Sequence of chain 1.B:
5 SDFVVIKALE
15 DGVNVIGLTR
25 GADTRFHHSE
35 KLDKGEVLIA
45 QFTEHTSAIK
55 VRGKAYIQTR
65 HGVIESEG

Sequence of chain 1.A:
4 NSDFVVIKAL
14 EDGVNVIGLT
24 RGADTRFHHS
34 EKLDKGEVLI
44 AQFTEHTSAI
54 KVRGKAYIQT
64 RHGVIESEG

Binding-site contacts:
Ligand atom CB contacts residue SER51 of chain 1.A at 3.5 Å.
Ligand atom CD1 contacts residue GLN45 of chain 1.B at 3.6 Å.
Ligand atom N contacts residue THR23 of chain 1.A at 2.6 Å (h-bond).
Ligand atom CZ3 contacts residue GLY21 of chain 1.B at 3.6 Å.
Ligand atom OXT contacts residue HIS49 of chain 1.B at 3.8 Å.
Ligand atom CE2 contacts residue ALA44 of chain 1.B at 4.0 Å (hydrophobic).
Ligand atom N contacts residue ASP27 of chain 1.A at 3.3 Å (salt-bridge).
Ligand atom CA contacts residue THR28 of chain 1.A at 3.2 Å.
Ligand atom O contacts residue THR23 of chain 1.A at 3.9 Å.
Ligand atom C contacts residue THR47 of chain 1.B at 3.4 Å.
Ligand atom O contacts residue THR47 of chain 1.B at 3.6 Å (h-bond).
Ligand atom OXT contacts residue THR50 of chain 1.B at 2.8 Å (h-bond).
Ligand atom CD2 contacts residue THR50 of chain 1.B at 3.9 Å.
Ligand atom CB contacts residue THR28 of chain 1.A at 3.6 Å.
Ligand atom CZ2 contacts residue ILE53 of chain 1.B at 3.8 Å (hydrophobic).
Ligand atom CZ3 contacts residue HIS32 of chain 1.B at 3.8 Å.
Ligand atom CE3 contacts residue HIS32 of chain 1.B at 3.8 Å.
Ligand atom CZ2 contacts residue THR50 of chain 1.B at 3.9 Å.
Ligand atom CH2 contacts residue GLY21 of chain 1.B at 3.4 Å.
Ligand atom N contacts residue GLY25 of chain 1.A at 2.9 Å (h-bond).
Ligand atom CA contacts residue THR23 of chain 1.A at 3.7 Å.
Ligand atom NE1 contacts residue GLN45 of chain 1.B at 2.9 Å (h-bond).
Ligand atom O contacts residue SER51 of chain 1.A at 2.9 Å (h-bond).
Ligand atom CG contacts residue SER51 of chain 1.A at 3.9 Å.
Ligand atom CZ2 contacts residue ALA44 of chain 1.B at 4.0 Å (hydrophobic).
Ligand atom C contacts residue THR50 of chain 1.B at 3.9 Å.
Ligand atom NE1 contacts residue ALA44 of chain 1.B at 3.7 Å.
Ligand atom OXT contacts residue GLY25 of chain 1.A at 4.0 Å.
Ligand atom N contacts residue THR28 of chain 1.A at 2.8 Å (h-bond).
Ligand atom CB contacts residue THR23 of chain 1.A at 3.7 Å.
Ligand atom C contacts residue GLY25 of chain 1.A at 3.5 Å.
Ligand atom CD1 contacts residue SER51 of chain 1.A at 3.6 Å.
Ligand atom CA contacts residue SER51 of chain 1.A at 4.0 Å.
Ligand atom O contacts residue ARG24 of chain 1.A at 3.4 Å.
Ligand atom C contacts residue SER51 of chain 1.A at 3.5 Å.
Ligand atom CD1 contacts residue THR47 of chain 1.B at 3.8 Å.
Ligand atom CA contacts residue GLY25 of chain 1.A at 3.5 Å.
Ligand atom O contacts residue GLY25 of chain 1.A at 3.0 Å (h-bond).
Ligand atom N contacts residue ARG24 of chain 1.A at 4.0 Å.
Ligand atom OXT contacts residue THR47 of chain 1.B at 2.6 Å (h-bond).

The small molecule below binds the protein below.
Small molecule (SMILES): N[C@@H](Cc1c[nH]c2ccccc12)C(=O)O